This protein binds this small molecule.
Small molecule (SMILES): O=C1N2C=C(c3ccc(O)cc3)N=C(Cc3ccccc3)C2=N[C@]1(O)Cc1ccc(O)cc1

Sequence of chain 1.A:
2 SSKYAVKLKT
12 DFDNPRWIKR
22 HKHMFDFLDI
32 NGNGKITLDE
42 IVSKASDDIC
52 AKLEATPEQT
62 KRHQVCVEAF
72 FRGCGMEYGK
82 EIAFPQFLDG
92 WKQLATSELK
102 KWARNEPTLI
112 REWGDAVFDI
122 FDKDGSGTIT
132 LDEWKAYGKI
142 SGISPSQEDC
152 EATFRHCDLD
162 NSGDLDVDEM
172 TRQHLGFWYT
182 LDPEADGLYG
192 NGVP

Binding-site contacts:
Ligand atom O33 contacts residue TYR190 of chain 1.A at 3.2 Å (h-bond).
Ligand atom C22 contacts residue HIS22 of chain 1.A at 3.6 Å.
Ligand atom O33 contacts residue TRP135 of chain 1.A at 3.5 Å.
Ligand atom C30 contacts residue ILE42 of chain 1.A at 3.6 Å (hydrophobic).
Ligand atom C20 contacts residue TRP179 of chain 1.A at 3.6 Å (hydrophobic).
Ligand atom C9 contacts residue TRP114 of chain 1.A at 3.6 Å (hydrophobic).
Ligand atom C31 contacts residue ILE42 of chain 1.A at 3.7 Å (hydrophobic).
Ligand atom C14 contacts residue GLY115 of chain 1.A at 3.5 Å.
Ligand atom C10 contacts residue TYR138 of chain 1.A at 3.2 Å (hydrophobic).
Ligand atom O25 contacts residue MET25 of chain 1.A at 3.6 Å.
Ligand atom N1 contacts residue TYR138 of chain 1.A at 2.8 Å (h-bond).
Ligand atom O25 contacts residue HIS22 of chain 1.A at 2.9 Å (h-bond).
Ligand atom O18 contacts residue HIS175 of chain 1.A at 3.0 Å.
Ligand atom C5 contacts residue TRP179 of chain 1.A at 3.6 Å (hydrophobic).
Ligand atom O33 contacts residue TYR138 of chain 1.A at 3.5 Å.
Ligand atom O18 contacts residue TRP179 of chain 1.A at 3.3 Å (h-bond).
Ligand atom C23 contacts residue MET25 of chain 1.A at 3.6 Å (hydrophobic).
Ligand atom O17 contacts residue GLY115 of chain 1.A at 3.5 Å.
Ligand atom C21 contacts residue TRP92 of chain 1.A at 3.3 Å (hydrophobic).
Ligand atom C29 contacts residue ILE50 of chain 1.A at 3.7 Å (hydrophobic).
Ligand atom O25 contacts residue PHE88 of chain 1.A at 3.2 Å.
Ligand atom C21 contacts residue HIS22 of chain 1.A at 3.5 Å.
Ligand atom C14 contacts residue HIS175 of chain 1.A at 3.5 Å.
Ligand atom N4 contacts residue TRP114 of chain 1.A at 3.7 Å.
Ligand atom O25 contacts residue TRP92 of chain 1.A at 3.2 Å (h-bond).
Ligand atom C15 contacts residue HIS175 of chain 1.A at 3.4 Å.
Ligand atom C15 contacts residue GLY115 of chain 1.A at 3.4 Å.
Ligand atom N7 contacts residue MET25 of chain 1.A at 3.6 Å.
Ligand atom C3 contacts residue TYR190 of chain 1.A at 3.7 Å (hydrophobic).
Ligand atom C28 contacts residue ILE50 of chain 1.A at 3.5 Å (hydrophobic).
Ligand atom C21 contacts residue MET25 of chain 1.A at 3.6 Å (hydrophobic).
Ligand atom O17 contacts residue PHE119 of chain 1.A at 3.5 Å.
Ligand atom C22 contacts residue TRP92 of chain 1.A at 3.3 Å (hydrophobic).
Ligand atom C19 contacts residue MET25 of chain 1.A at 3.5 Å (hydrophobic).
Ligand atom O17 contacts residue MET171 of chain 1.A at 3.4 Å.
Ligand atom C28 contacts residue TYR138 of chain 1.A at 3.6 Å (hydrophobic).
Ligand atom C2 contacts residue TYR138 of chain 1.A at 3.6 Å (hydrophobic).
Ligand atom C13 contacts residue HIS175 of chain 1.A at 3.6 Å.
Ligand atom O18 contacts residue TYR190 of chain 1.A at 3.6 Å (h-bond).
Ligand atom C22 contacts residue MET25 of chain 1.A at 3.4 Å (hydrophobic).